Binding-site contacts:
Ligand atom C15 contacts residue TRP136 of chain 1.B at 4.4 Å (hydrophobic).
Ligand atom C9 contacts residue ALA137 of chain 1.B at 4.5 Å (hydrophobic).
Ligand atom C15 contacts residue ALA137 of chain 1.B at 4.2 Å (hydrophobic).
Ligand atom C21 contacts residue ALA137 of chain 1.B at 3.8 Å (hydrophobic).
Ligand atom C0 contacts residue ALA140 of chain 1.B at 4.4 Å (hydrophobic).
Ligand atom C9 contacts residue TRP136 of chain 1.B at 3.6 Å (hydrophobic).
Ligand atom C0 contacts residue LEU93 of chain 1.B at 3.9 Å (hydrophobic).
Ligand atom C9 contacts residue ALA140 of chain 1.B at 3.9 Å (hydrophobic).
Ligand atom C0 contacts residue TRP136 of chain 1.B at 4.3 Å (hydrophobic).
Ligand atom C21 contacts residue CYS133 of chain 1.B at 4.0 Å (hydrophobic).
Ligand atom C18 contacts residue ALA137 of chain 1.B at 4.0 Å (hydrophobic).

The protein below binds the small molecule below.
Small molecule (SMILES): CCCCCCCCCC(=O)N(CCO)C[C@@H](O)[C@@H](O)[C@@H](O)[C@@H](O)CO

Sequence of chain 1.B:
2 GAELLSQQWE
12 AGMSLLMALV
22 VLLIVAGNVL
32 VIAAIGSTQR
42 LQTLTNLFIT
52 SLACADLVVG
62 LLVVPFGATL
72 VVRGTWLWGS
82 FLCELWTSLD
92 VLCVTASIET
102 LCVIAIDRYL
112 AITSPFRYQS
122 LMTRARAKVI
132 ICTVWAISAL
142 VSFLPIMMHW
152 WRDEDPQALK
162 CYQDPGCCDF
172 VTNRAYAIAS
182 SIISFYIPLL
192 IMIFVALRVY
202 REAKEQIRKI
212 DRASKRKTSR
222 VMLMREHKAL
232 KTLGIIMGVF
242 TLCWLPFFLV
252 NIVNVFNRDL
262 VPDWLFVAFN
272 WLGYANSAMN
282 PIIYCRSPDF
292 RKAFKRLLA